Sequence of chain 1.C:
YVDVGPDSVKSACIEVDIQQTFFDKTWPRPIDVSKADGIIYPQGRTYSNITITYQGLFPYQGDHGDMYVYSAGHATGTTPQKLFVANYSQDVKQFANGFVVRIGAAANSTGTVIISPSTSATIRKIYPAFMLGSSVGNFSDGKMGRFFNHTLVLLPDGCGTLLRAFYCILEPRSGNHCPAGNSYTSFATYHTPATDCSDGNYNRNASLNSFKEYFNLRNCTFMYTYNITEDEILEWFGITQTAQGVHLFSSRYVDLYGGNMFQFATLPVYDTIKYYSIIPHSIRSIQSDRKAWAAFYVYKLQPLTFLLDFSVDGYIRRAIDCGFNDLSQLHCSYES

Binding-site contacts:
Ligand atom C5 contacts residue ASN149 of chain 1.C at 3.5 Å.
Ligand atom C1 contacts residue SER135 of chain 1.C at 4.5 Å.
Ligand atom O4 contacts residue SER135 of chain 1.C at 4.2 Å.
Ligand atom C2 contacts residue ASN149 of chain 1.C at 2.6 Å.
Ligand atom C7 contacts residue ASN149 of chain 1.C at 4.2 Å.
Ligand atom O5 contacts residue SER135 of chain 1.C at 4.1 Å.
Ligand atom C6 contacts residue SER135 of chain 1.C at 3.7 Å.
Ligand atom O6 contacts residue SER135 of chain 1.C at 4.3 Å.
Ligand atom O6 contacts residue PHE148 of chain 1.C at 4.0 Å.
Ligand atom C4 contacts residue SER135 of chain 1.C at 4.4 Å.
Ligand atom C1 contacts residue ASN149 of chain 1.C at 1.4 Å.
Ligand atom C3 contacts residue ASN149 of chain 1.C at 3.8 Å.
Ligand atom C4 contacts residue ASN149 of chain 1.C at 4.2 Å.
Ligand atom N2 contacts residue ASN149 of chain 1.C at 2.9 Å (h-bond).
Ligand atom O5 contacts residue ASN149 of chain 1.C at 2.4 Å (h-bond).
Ligand atom C5 contacts residue SER135 of chain 1.C at 3.4 Å.

A small-molecule ligand and the protein it binds are described below.
Small molecule (SMILES): CC(=O)N[C@@H]1[C@@H](O)[C@H](O)[C@@H](CO)O[C@H]1O